Sequence of chain 1.B:
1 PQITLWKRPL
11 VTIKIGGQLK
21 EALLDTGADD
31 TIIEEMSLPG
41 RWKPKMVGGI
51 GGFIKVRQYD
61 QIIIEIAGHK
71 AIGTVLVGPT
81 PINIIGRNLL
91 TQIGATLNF

A small-molecule ligand and the protein it binds are described below.
Small molecule (SMILES): CC(C)CN(C[C@@H](O)[C@H](Cc1ccccc1)NC(=O)O[C@H]1CCOC1)S(=O)(=O)c1ccc(N)cc1

Binding-site contacts:
Ligand atom DO3 contacts residue ASP25 of chain 1.A at 1.9 Å.
Ligand atom DN1 contacts residue ALA28 of chain 1.A at 2.4 Å.
Ligand atom C19 contacts residue ILE32 of chain 1.B at 3.0 Å (hydrophobic).
Ligand atom C18 contacts residue ALA28 of chain 1.B at 3.0 Å (hydrophobic).
Ligand atom C19 contacts residue ALA28 of chain 1.B at 2.9 Å (hydrophobic).
Ligand atom N3 contacts residue ASP30 of chain 1.B at 2.3 Å.
Ligand atom DN32 contacts residue ILE32 of chain 1.B at 2.8 Å.
Ligand atom O5 contacts residue ILE50 of chain 1.A at 2.8 Å.
Ligand atom C25 contacts residue ALA28 of chain 1.A at 3.0 Å (hydrophobic).
Ligand atom C20 contacts residue ASP30 of chain 1.B at 3.1 Å.
Ligand atom O2 contacts residue ILE50 of chain 1.B at 2.9 Å.
Ligand atom DO3 contacts residue ASP25 of chain 1.B at 1.7 Å.
Ligand atom O3 contacts residue GLY27 of chain 1.A at 2.9 Å.
Ligand atom C11 contacts residue PRO81 of chain 1.B at 2.9 Å (hydrophobic).
Ligand atom C9 contacts residue ILE84 of chain 1.B at 3.1 Å (hydrophobic).
Ligand atom C2 contacts residue ILE50 of chain 1.B at 2.7 Å (hydrophobic).
Ligand atom C12 contacts residue ILE82 of chain 1.B at 2.8 Å (hydrophobic).
Ligand atom C25 contacts residue ILE32 of chain 1.A at 3.0 Å (hydrophobic).
Ligand atom C1 contacts residue VAL47 of chain 1.A at 3.2 Å (hydrophobic).
Ligand atom O5 contacts residue GLY49 of chain 1.B at 2.2 Å.
Ligand atom C20 contacts residue ILE32 of chain 1.B at 3.0 Å (hydrophobic).
Ligand atom DN32 contacts residue LEU76 of chain 1.B at 2.5 Å.
Ligand atom DN31 contacts residue ASP29 of chain 1.B at 2.5 Å.
Ligand atom C21 contacts residue VAL47 of chain 1.B at 3.0 Å (hydrophobic).
Ligand atom C25 contacts residue ASP30 of chain 1.A at 2.9 Å.
Ligand atom C13 contacts residue ILE82 of chain 1.B at 3.1 Å (hydrophobic).
Ligand atom C23 contacts residue ILE84 of chain 1.A at 2.9 Å (hydrophobic).
Ligand atom O3 contacts residue ASP25 of chain 1.A at 2.0 Å.
Ligand atom DO3 contacts residue GLY27 of chain 1.A at 2.7 Å.
Ligand atom O4 contacts residue ILE50 of chain 1.A at 2.7 Å.
Ligand atom O6 contacts residue ASP29 of chain 1.A at 2.6 Å.
Ligand atom C11 contacts residue GLY49 of chain 1.A at 3.2 Å.
Ligand atom O1 contacts residue ALA28 of chain 1.A at 2.7 Å.
Ligand atom DN1 contacts residue GLY27 of chain 1.A at 2.4 Å.
Ligand atom DN32 contacts residue ASP30 of chain 1.B at 2.1 Å.
Ligand atom C13 contacts residue PRO81 of chain 1.B at 3.0 Å (hydrophobic).
Ligand atom DN31 contacts residue ASP30 of chain 1.B at 1.9 Å.
Ligand atom C20 contacts residue VAL47 of chain 1.B at 3.1 Å (hydrophobic).
Ligand atom O6 contacts residue ASP30 of chain 1.A at 2.3 Å.
Ligand atom O3 contacts residue ASP25 of chain 1.B at 2.6 Å (salt-bridge).

Sequence of chain 1.A:
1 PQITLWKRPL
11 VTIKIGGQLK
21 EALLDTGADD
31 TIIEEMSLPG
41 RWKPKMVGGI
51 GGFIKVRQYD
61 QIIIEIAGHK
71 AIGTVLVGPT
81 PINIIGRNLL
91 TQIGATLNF